The small molecule below binds the protein below.
Small molecule (SMILES): Cc1cc(CCCOc2c(C)cc(-c3noc(C(F)(F)F)n3)cc2C)on1

Binding-site contacts:
Ligand atom O1 contacts residue MET214 of chain 49.A at 3.5 Å (h-bond).
Ligand atom C6B contacts residue LEU181 of chain 49.A at 3.4 Å (hydrophobic).
Ligand atom O1A contacts residue TYR144 of chain 49.A at 3.1 Å.
Ligand atom C1B contacts residue ILE98 of chain 49.A at 3.6 Å (hydrophobic).
Ligand atom F2 contacts residue VAL168 of chain 49.A at 2.6 Å.
Ligand atom F1 contacts residue TYR142 of chain 49.A at 3.6 Å.
Ligand atom F1 contacts residue PHE179 of chain 49.A at 3.8 Å.
Ligand atom N1A contacts residue TYR144 of chain 49.A at 3.1 Å.
Ligand atom C5 contacts residue MET214 of chain 49.A at 3.5 Å (hydrophobic).
Ligand atom C2A contacts residue PHE179 of chain 49.A at 3.6 Å (hydrophobic).
Ligand atom CM4 contacts residue PHE179 of chain 49.A at 3.8 Å (hydrophobic).
Ligand atom C4 contacts residue TYR190 of chain 49.A at 3.4 Å (hydrophobic).
Ligand atom CM4 contacts residue TYR142 of chain 49.A at 3.5 Å (hydrophobic).
Ligand atom C2A contacts residue TYR144 of chain 49.A at 3.5 Å (hydrophobic).
Ligand atom CM3 contacts residue ASN212 of chain 49.A at 3.5 Å.
Ligand atom F3 contacts residue MET143 of chain 49.A at 3.3 Å.
Ligand atom F2 contacts residue PHE179 of chain 49.A at 3.3 Å.
Ligand atom C3A contacts residue TYR144 of chain 49.A at 3.4 Å (hydrophobic).
Ligand atom C5B contacts residue TYR144 of chain 49.A at 3.5 Å (hydrophobic).
Ligand atom F3 contacts residue SER167 of chain 49.A at 3.8 Å.
Ligand atom O1B contacts residue ILE98 of chain 49.A at 3.0 Å.
Ligand atom CM2 contacts residue ILE122 of chain 49.A at 3.5 Å (hydrophobic).
Ligand atom C3A contacts residue PHE179 of chain 49.A at 3.4 Å (hydrophobic).
Ligand atom F3 contacts residue TYR142 of chain 49.A at 2.8 Å.
Ligand atom C4B contacts residue LEU181 of chain 49.A at 3.5 Å (hydrophobic).
Ligand atom C5B contacts residue LEU181 of chain 49.A at 3.4 Å (hydrophobic).
Ligand atom N1A contacts residue LEU181 of chain 49.A at 3.7 Å.
Ligand atom F2 contacts residue TYR142 of chain 49.A at 3.6 Å.
Ligand atom N1A contacts residue PHE179 of chain 49.A at 3.7 Å.
Ligand atom C1B contacts residue LEU181 of chain 49.A at 3.7 Å (hydrophobic).
Ligand atom F1 contacts residue LEU217 of chain 49.A at 3.4 Å.
Ligand atom F3 contacts residue ALA166 of chain 49.A at 2.8 Å.
Ligand atom N3A contacts residue PHE179 of chain 49.A at 3.2 Å.
Ligand atom F3 contacts residue TYR144 of chain 49.A at 2.9 Å.
Ligand atom C1C contacts residue MET214 of chain 49.A at 3.5 Å (hydrophobic).
Ligand atom N3A contacts residue TYR144 of chain 49.A at 3.7 Å.
Ligand atom CM6 contacts residue MET214 of chain 49.A at 3.5 Å (hydrophobic).
Ligand atom CM3 contacts residue TYR190 of chain 49.A at 3.5 Å (hydrophobic).
Ligand atom CM6 contacts residue LEU184 of chain 49.A at 3.0 Å (hydrophobic).
Ligand atom CM6 contacts residue TYR144 of chain 49.A at 3.3 Å (hydrophobic).

Sequence of chain 49.C:
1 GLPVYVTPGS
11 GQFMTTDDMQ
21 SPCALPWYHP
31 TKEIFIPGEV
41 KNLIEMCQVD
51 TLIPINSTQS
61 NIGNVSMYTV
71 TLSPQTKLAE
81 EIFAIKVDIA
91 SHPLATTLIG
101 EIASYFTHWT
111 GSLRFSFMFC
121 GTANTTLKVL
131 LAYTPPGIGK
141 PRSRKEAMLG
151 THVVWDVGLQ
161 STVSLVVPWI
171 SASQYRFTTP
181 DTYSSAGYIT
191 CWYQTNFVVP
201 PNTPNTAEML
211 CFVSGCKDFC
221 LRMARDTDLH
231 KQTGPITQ

Sequence of chain 49.A:
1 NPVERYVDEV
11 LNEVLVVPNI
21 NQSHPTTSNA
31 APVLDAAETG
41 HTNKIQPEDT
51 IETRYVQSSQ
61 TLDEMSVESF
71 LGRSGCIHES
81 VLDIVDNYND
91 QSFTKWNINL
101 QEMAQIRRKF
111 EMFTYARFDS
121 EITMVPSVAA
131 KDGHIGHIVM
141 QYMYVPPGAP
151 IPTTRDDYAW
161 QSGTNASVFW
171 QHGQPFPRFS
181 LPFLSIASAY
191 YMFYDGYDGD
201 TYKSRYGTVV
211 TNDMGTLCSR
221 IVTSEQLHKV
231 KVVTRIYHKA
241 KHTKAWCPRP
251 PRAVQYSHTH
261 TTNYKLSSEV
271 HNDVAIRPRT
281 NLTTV